Binding-site contacts:
Ligand atom C23 contacts residue VAL35 of chain 2.A at 4.1 Å (hydrophobic).
Ligand atom C26 contacts residue HIS80 of chain 2.A at 4.1 Å.
Ligand atom C8 contacts residue ILE78 of chain 2.A at 4.2 Å (hydrophobic).
Ligand atom C2 contacts residue GLY79 of chain 2.A at 3.4 Å.
Ligand atom O9 contacts residue ASN63 of chain 2.A at 3.3 Å (h-bond).
Ligand atom C1 contacts residue GLY79 of chain 2.A at 4.1 Å.
Ligand atom C2 contacts residue ILE78 of chain 2.A at 3.0 Å (hydrophobic).
Ligand atom C25 contacts residue SER81 of chain 2.A at 3.9 Å.
Ligand atom C25 contacts residue LYS88 of chain 2.A at 3.6 Å.
Ligand atom C28 contacts residue LYS90 of chain 2.A at 3.6 Å.
Ligand atom N3 contacts residue GLY79 of chain 2.A at 3.4 Å.
Ligand atom O9 contacts residue ILE78 of chain 2.A at 3.8 Å.
Ligand atom C6 contacts residue HIS80 of chain 2.A at 2.9 Å.
Ligand atom N5 contacts residue HIS80 of chain 2.A at 3.4 Å (h-bond).
Ligand atom C27 contacts residue HIS80 of chain 2.A at 3.9 Å.
Ligand atom O29 contacts residue LYS90 of chain 2.A at 4.0 Å.
Ligand atom C8 contacts residue ASN63 of chain 2.A at 4.2 Å.
Ligand atom N3 contacts residue HIS80 of chain 2.A at 4.2 Å.
Ligand atom C27 contacts residue LYS88 of chain 2.A at 3.4 Å.
Ligand atom C15 contacts residue HIS80 of chain 2.A at 3.1 Å.
Ligand atom O9 contacts residue GLY79 of chain 2.A at 3.6 Å.
Ligand atom O30 contacts residue LYS90 of chain 2.A at 3.5 Å.
Ligand atom N3 contacts residue ILE78 of chain 2.A at 3.9 Å.
Ligand atom C7 contacts residue HIS80 of chain 2.A at 3.6 Å.
Ligand atom C4 contacts residue GLY79 of chain 2.A at 4.1 Å.
Ligand atom C11 contacts residue HIS80 of chain 2.A at 3.3 Å.
Ligand atom C27 contacts residue SER81 of chain 2.A at 3.2 Å.
Ligand atom C23 contacts residue LYS90 of chain 2.A at 3.7 Å.
Ligand atom C24 contacts residue LYS90 of chain 2.A at 4.0 Å.
Ligand atom C15 contacts residue SER81 of chain 2.A at 3.9 Å.
Ligand atom C25 contacts residue LEU89 of chain 2.A at 4.2 Å (hydrophobic).
Ligand atom C27 contacts residue LYS90 of chain 2.A at 4.0 Å.
Ligand atom C27 contacts residue GLY79 of chain 2.A at 4.1 Å.
Ligand atom C20 contacts residue ILE78 of chain 2.A at 3.4 Å (hydrophobic).
Ligand atom N10 contacts residue HIS80 of chain 2.A at 2.8 Å (h-bond).
Ligand atom C25 contacts residue LYS90 of chain 2.A at 3.7 Å.
Ligand atom C26 contacts residue SER81 of chain 2.A at 3.6 Å.
Ligand atom C1 contacts residue ILE78 of chain 2.A at 3.5 Å (hydrophobic).
Ligand atom C8 contacts residue HIS80 of chain 2.A at 4.0 Å.
Ligand atom C8 contacts residue GLY79 of chain 2.A at 3.5 Å.

A protein and the small-molecule ligand that binds it are described below.
Small molecule (SMILES): Cc1cc([C@@H](C)Nc2ccccc2C(=O)O)c2nc(N3CCOCC3)cc(=O)n2c1

Sequence of chain 2.A:
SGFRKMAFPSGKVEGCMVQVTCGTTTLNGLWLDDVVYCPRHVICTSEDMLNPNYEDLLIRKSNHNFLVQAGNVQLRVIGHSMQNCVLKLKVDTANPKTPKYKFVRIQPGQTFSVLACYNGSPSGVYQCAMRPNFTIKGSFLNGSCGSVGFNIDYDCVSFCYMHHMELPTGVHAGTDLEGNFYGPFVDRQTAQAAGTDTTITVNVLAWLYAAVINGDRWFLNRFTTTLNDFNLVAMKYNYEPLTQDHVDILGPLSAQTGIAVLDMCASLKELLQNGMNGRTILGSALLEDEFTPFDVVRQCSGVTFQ